The small molecule below binds the protein below.
Small molecule (SMILES): O=c1ccn([C@H]2O[C@@H](COP(=O)(O)O)[C@H](O)[C@@H]2O)c(=O)[nH]1

Sequence of chain 1.A:
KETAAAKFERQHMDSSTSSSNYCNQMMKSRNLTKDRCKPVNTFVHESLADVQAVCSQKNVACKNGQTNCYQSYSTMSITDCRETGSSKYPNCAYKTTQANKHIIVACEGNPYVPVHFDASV

Binding-site contacts:
Ligand atom N3 contacts residue PHE120 of chain 1.A at 3.3 Å.
Ligand atom O4' contacts residue PHE120 of chain 1.A at 3.4 Å (h-bond).
Ligand atom C4 contacts residue THR45 of chain 1.A at 3.6 Å.
Ligand atom O2 contacts residue PHE120 of chain 1.A at 3.7 Å.
Ligand atom OP1 contacts residue GLN11 of chain 1.A at 2.5 Å (h-bond).
Ligand atom OP1 contacts residue LYS41 of chain 1.A at 3.1 Å (salt-bridge).
Ligand atom O2' contacts residue LYS41 of chain 1.A at 3.3 Å.
Ligand atom OP3 contacts residue HIS12 of chain 1.A at 3.0 Å (h-bond).
Ligand atom P contacts residue HIS12 of chain 1.A at 4.0 Å.
Ligand atom N1 contacts residue PHE120 of chain 1.A at 4.0 Å.
Ligand atom O2 contacts residue HIS12 of chain 1.A at 3.3 Å.
Ligand atom O2 contacts residue ASN44 of chain 1.A at 3.3 Å.
Ligand atom C5 contacts residue VAL43 of chain 1.A at 3.9 Å (hydrophobic).
Ligand atom O4 contacts residue THR45 of chain 1.A at 3.6 Å (h-bond).
Ligand atom O4 contacts residue ALA122 of chain 1.A at 4.0 Å.
Ligand atom OP1 contacts residue HIS12 of chain 1.A at 3.7 Å.
Ligand atom C6 contacts residue VAL43 of chain 1.A at 3.9 Å (hydrophobic).
Ligand atom O4' contacts residue LYS41 of chain 1.A at 4.0 Å.
Ligand atom OP3 contacts residue PHE120 of chain 1.A at 3.0 Å (h-bond).
Ligand atom C5' contacts residue HIS119 of chain 1.A at 3.0 Å.
Ligand atom C1' contacts residue VAL43 of chain 1.A at 3.3 Å (hydrophobic).
Ligand atom O2' contacts residue VAL43 of chain 1.A at 2.9 Å (h-bond).
Ligand atom C2 contacts residue ASN44 of chain 1.A at 3.9 Å.
Ligand atom OP3 contacts residue HIS119 of chain 1.A at 3.2 Å (h-bond).
Ligand atom OP2 contacts residue VAL118 of chain 1.A at 4.1 Å.
Ligand atom C5' contacts residue PHE120 of chain 1.A at 3.8 Å (hydrophobic).
Ligand atom C4 contacts residue PHE120 of chain 1.A at 3.9 Å (hydrophobic).
Ligand atom C2' contacts residue VAL43 of chain 1.A at 3.4 Å (hydrophobic).
Ligand atom O5' contacts residue HIS119 of chain 1.A at 3.4 Å (h-bond).
Ligand atom P contacts residue HIS119 of chain 1.A at 3.6 Å.
Ligand atom N3 contacts residue THR45 of chain 1.A at 2.8 Å (h-bond).
Ligand atom OP2 contacts residue HIS119 of chain 1.A at 3.5 Å (h-bond).
Ligand atom C4 contacts residue VAL43 of chain 1.A at 4.0 Å (hydrophobic).
Ligand atom C5 contacts residue ASP121 of chain 1.A at 3.9 Å.
Ligand atom O2 contacts residue THR45 of chain 1.A at 2.9 Å (h-bond).
Ligand atom C2 contacts residue PHE120 of chain 1.A at 3.7 Å (hydrophobic).
Ligand atom C2 contacts residue THR45 of chain 1.A at 3.5 Å.
Ligand atom O4 contacts residue PHE120 of chain 1.A at 3.8 Å.
Ligand atom N1 contacts residue VAL43 of chain 1.A at 3.9 Å.
Ligand atom P contacts residue GLN11 of chain 1.A at 3.7 Å.